Sequence of chain 1.L:
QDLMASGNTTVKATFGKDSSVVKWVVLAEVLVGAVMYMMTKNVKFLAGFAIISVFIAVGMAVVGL

This small molecule binds to this protein.
Small molecule (SMILES): CCOP(=O)(O)OC[C@H](O)CO

Binding-site contacts:
Ligand atom P1 contacts residue VAL43 of chain 1.UB at 4.0 Å.
Ligand atom P1 contacts residue MET38 of chain 1.M at 3.8 Å.
Ligand atom O6 contacts residue MET39 of chain 1.M at 4.3 Å.
Ligand atom O5 contacts residue MET38 of chain 1.M at 4.0 Å.
Ligand atom C2 contacts residue VAL32 of chain 1.L at 3.8 Å (hydrophobic).
Ligand atom C2 contacts residue LEU31 of chain 1.L at 4.3 Å (hydrophobic).
Ligand atom P1 contacts residue LYS44 of chain 1.UB at 3.8 Å.
Ligand atom C4 contacts residue MET39 of chain 1.M at 4.3 Å (hydrophobic).
Ligand atom O2 contacts residue MET38 of chain 1.M at 2.9 Å (h-bond).
Ligand atom C4 contacts residue MET38 of chain 1.M at 4.3 Å (hydrophobic).
Ligand atom O2 contacts residue VAL32 of chain 1.L at 3.3 Å.
Ligand atom C1 contacts residue VAL43 of chain 1.UB at 3.6 Å (hydrophobic).
Ligand atom O3 contacts residue MET39 of chain 1.M at 3.9 Å.
Ligand atom O3 contacts residue LYS44 of chain 1.UB at 3.4 Å.
Ligand atom O1 contacts residue VAL32 of chain 1.L at 4.4 Å.
Ligand atom C2 contacts residue VAL35 of chain 1.L at 4.1 Å (hydrophobic).
Ligand atom O1 contacts residue LYS44 of chain 1.UB at 3.4 Å.
Ligand atom O4 contacts residue VAL43 of chain 1.UB at 3.3 Å (h-bond).
Ligand atom O1 contacts residue VAL43 of chain 1.UB at 3.1 Å (h-bond).
Ligand atom O6 contacts residue LYS44 of chain 1.UB at 4.2 Å.
Ligand atom C1 contacts residue VAL35 of chain 1.L at 3.8 Å (hydrophobic).
Ligand atom O3 contacts residue MET38 of chain 1.M at 3.3 Å (h-bond).
Ligand atom C3 contacts residue LYS44 of chain 1.UB at 4.4 Å.
Ligand atom C2 contacts residue VAL43 of chain 1.UB at 3.5 Å (hydrophobic).
Ligand atom O5 contacts residue MET39 of chain 1.M at 3.0 Å (h-bond).
Ligand atom O4 contacts residue LYS44 of chain 1.UB at 3.3 Å.
Ligand atom C1 contacts residue LEU31 of chain 1.L at 3.9 Å (hydrophobic).
Ligand atom C3 contacts residue VAL43 of chain 1.UB at 4.0 Å (hydrophobic).

Sequence of chain 1.M:
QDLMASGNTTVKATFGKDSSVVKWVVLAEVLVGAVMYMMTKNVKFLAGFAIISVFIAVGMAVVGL

Sequence of chain 1.UB:
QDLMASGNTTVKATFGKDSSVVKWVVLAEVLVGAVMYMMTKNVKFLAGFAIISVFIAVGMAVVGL